Sequence of chain 1.B:
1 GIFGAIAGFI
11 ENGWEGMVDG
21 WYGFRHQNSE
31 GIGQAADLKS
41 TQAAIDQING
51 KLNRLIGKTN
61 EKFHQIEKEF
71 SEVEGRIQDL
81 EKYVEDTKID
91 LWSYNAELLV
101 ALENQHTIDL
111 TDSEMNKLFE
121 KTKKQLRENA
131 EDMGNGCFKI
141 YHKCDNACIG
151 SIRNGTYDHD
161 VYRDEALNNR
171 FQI

A protein and the small-molecule ligand that binds it are described below.
Small molecule (SMILES): CC(=O)N[C@@H]1[C@@H](O)[C@H](O)[C@@H](CO)O[C@H]1O

Binding-site contacts:
Ligand atom C7 contacts residue ASN279 of chain 1.A at 3.4 Å.
Ligand atom O7 contacts residue ASN279 of chain 1.A at 3.3 Å (h-bond).
Ligand atom C4 contacts residue ASN279 of chain 1.A at 4.1 Å.
Ligand atom C1 contacts residue ASN292 of chain 1.A at 3.9 Å.
Ligand atom C8 contacts residue VAL291 of chain 1.A at 4.1 Å (hydrophobic).
Ligand atom N2 contacts residue ASN279 of chain 1.A at 3.0 Å (h-bond).
Ligand atom C5 contacts residue ASN292 of chain 1.A at 4.0 Å.
Ligand atom C1 contacts residue VAL291 of chain 1.A at 3.7 Å (hydrophobic).
Ligand atom C5 contacts residue ASN279 of chain 1.A at 3.6 Å.
Ligand atom O5 contacts residue ASN279 of chain 1.A at 2.3 Å (h-bond).
Ligand atom O6 contacts residue GLU69 of chain 1.B at 3.5 Å (salt-bridge).
Ligand atom C2 contacts residue ASN279 of chain 1.A at 2.4 Å.
Ligand atom N2 contacts residue VAL291 of chain 1.A at 3.4 Å (h-bond).
Ligand atom O5 contacts residue ASN292 of chain 1.A at 3.7 Å.
Ligand atom C2 contacts residue VAL291 of chain 1.A at 3.9 Å (hydrophobic).
Ligand atom C1 contacts residue ASN279 of chain 1.A at 1.4 Å.
Ligand atom C6 contacts residue GLU69 of chain 1.B at 4.4 Å.
Ligand atom C3 contacts residue ASN279 of chain 1.A at 3.7 Å.
Ligand atom C8 contacts residue SER39 of chain 1.A at 3.7 Å.
Ligand atom C7 contacts residue VAL291 of chain 1.A at 4.3 Å (hydrophobic).
Ligand atom C3 contacts residue VAL291 of chain 1.A at 4.1 Å (hydrophobic).

Sequence of chain 1.A:
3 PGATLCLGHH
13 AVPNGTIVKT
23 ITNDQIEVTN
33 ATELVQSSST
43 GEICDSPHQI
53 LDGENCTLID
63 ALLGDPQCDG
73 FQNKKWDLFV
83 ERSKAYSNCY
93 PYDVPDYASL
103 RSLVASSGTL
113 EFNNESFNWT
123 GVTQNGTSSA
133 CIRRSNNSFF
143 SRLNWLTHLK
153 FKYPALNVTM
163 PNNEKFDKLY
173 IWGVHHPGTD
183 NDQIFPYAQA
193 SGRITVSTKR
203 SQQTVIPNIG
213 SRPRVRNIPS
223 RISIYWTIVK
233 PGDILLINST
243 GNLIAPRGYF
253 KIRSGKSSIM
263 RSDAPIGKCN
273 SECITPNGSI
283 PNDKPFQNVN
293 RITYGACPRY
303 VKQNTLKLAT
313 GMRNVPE